Sequence of chain 1.B:
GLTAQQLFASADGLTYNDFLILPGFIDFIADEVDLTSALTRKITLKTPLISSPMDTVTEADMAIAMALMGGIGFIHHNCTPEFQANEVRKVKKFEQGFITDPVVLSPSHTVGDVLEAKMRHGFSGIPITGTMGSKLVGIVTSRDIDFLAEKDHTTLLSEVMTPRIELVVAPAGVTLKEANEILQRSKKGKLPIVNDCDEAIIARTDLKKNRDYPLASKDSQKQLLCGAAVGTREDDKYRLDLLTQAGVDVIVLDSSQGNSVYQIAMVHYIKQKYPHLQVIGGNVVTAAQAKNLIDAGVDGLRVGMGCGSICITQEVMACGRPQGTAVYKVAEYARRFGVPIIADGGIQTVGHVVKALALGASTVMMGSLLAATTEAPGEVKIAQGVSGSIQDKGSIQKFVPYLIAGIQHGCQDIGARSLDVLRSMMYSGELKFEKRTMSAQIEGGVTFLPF

This small molecule binds to this protein.
Small molecule (SMILES): O=c1[nH]cnc2c1ncn2[C@@H]1O[C@H](COP(=O)(O)O)[C@@H](O)[C@H]1O

Binding-site contacts:
Ligand atom P contacts residue GLY416 of chain 1.B at 3.8 Å.
Ligand atom O3' contacts residue ASP415 of chain 1.B at 2.4 Å (salt-bridge).
Ligand atom O3P contacts residue MET437 of chain 1.B at 3.6 Å.
Ligand atom O3' contacts residue ARG373 of chain 1.B at 2.9 Å (salt-bridge).
Ligand atom N3 contacts residue CYS382 of chain 1.B at 3.2 Å.
Ligand atom O2P contacts residue SER439 of chain 1.B at 2.9 Å (h-bond).
Ligand atom O2P contacts residue GLY438 of chain 1.B at 3.4 Å.
Ligand atom C3' contacts residue ARG373 of chain 1.B at 3.6 Å.
Ligand atom C1' contacts residue NAD1 of chain 1.R at 3.4 Å.
Ligand atom C4 contacts residue NAD1 of chain 1.R at 3.6 Å.
Ligand atom O2' contacts residue ARG373 of chain 1.B at 3.1 Å (salt-bridge).
Ligand atom N9 contacts residue NAD1 of chain 1.R at 3.7 Å.
Ligand atom O2' contacts residue NAD1 of chain 1.R at 3.0 Å (h-bond).
Ligand atom O5' contacts residue ASP415 of chain 1.B at 3.5 Å (salt-bridge).
Ligand atom O2' contacts residue ASP415 of chain 1.B at 2.4 Å (salt-bridge).
Ligand atom O1P contacts residue SER380 of chain 1.B at 3.0 Å (h-bond).
Ligand atom C2 contacts residue CYS382 of chain 1.B at 3.4 Å (hydrophobic).
Ligand atom C2' contacts residue NAD1 of chain 1.R at 3.8 Å.
Ligand atom N7 contacts residue MET121 of chain 1.B at 3.8 Å.
Ligand atom C2' contacts residue ASP415 of chain 1.B at 3.2 Å.
Ligand atom O5' contacts residue GLY379 of chain 1.B at 3.7 Å.
Ligand atom C2 contacts residue NAD1 of chain 1.R at 3.2 Å.
Ligand atom O1P contacts residue GLY416 of chain 1.B at 3.4 Å.
Ligand atom C4' contacts residue ASP415 of chain 1.B at 3.3 Å.
Ligand atom O1P contacts residue GLY417 of chain 1.B at 3.4 Å (h-bond).
Ligand atom N3 contacts residue NAD1 of chain 1.R at 3.1 Å.
Ligand atom C5' contacts residue ASP415 of chain 1.B at 3.8 Å.
Ligand atom O3' contacts residue SER119 of chain 1.B at 2.7 Å (h-bond).
Ligand atom P contacts residue SER380 of chain 1.B at 3.8 Å.
Ligand atom O3P contacts residue GLY438 of chain 1.B at 2.6 Å (h-bond).
Ligand atom N1 contacts residue GLN492 of chain 1.B at 3.1 Å (h-bond).
Ligand atom C2 contacts residue GLN492 of chain 1.B at 3.0 Å.
Ligand atom C3' contacts residue ASP415 of chain 1.B at 3.2 Å.
Ligand atom O5' contacts residue GLY416 of chain 1.B at 3.3 Å.
Ligand atom C2' contacts residue ARG373 of chain 1.B at 3.3 Å.
Ligand atom C3' contacts residue SER119 of chain 1.B at 3.5 Å.
Ligand atom O1P contacts residue GLY379 of chain 1.B at 3.8 Å.
Ligand atom N1 contacts residue GLY493 of chain 1.B at 3.4 Å.
Ligand atom P contacts residue GLY438 of chain 1.B at 3.7 Å.
Ligand atom C8 contacts residue MET121 of chain 1.B at 3.4 Å (hydrophobic).